Sequence of chain 1.A:
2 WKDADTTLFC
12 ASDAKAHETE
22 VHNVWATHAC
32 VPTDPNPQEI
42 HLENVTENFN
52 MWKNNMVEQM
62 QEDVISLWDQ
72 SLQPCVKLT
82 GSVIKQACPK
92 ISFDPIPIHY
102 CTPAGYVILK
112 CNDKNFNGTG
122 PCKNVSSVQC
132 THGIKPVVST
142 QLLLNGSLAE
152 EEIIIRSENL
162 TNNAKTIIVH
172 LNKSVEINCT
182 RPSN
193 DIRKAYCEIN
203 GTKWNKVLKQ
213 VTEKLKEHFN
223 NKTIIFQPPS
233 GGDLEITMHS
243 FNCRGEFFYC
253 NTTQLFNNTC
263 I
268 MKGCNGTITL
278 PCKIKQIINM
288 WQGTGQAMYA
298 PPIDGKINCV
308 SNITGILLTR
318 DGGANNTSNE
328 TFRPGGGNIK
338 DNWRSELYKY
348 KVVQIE

A protein and the small-molecule ligand that binds it are described below.
Small molecule (SMILES): CC(=O)N[C@@H]1[C@@H](O)[C@H](O)[C@@H](CO)O[C@H]1O

Binding-site contacts:
Ligand atom O5 contacts residue ASN125 of chain 1.A at 2.4 Å (h-bond).
Ligand atom O5 contacts residue ASN113 of chain 1.A at 3.7 Å.
Ligand atom C1 contacts residue ASN113 of chain 1.A at 4.0 Å.
Ligand atom C1 contacts residue ASN125 of chain 1.A at 1.4 Å.
Ligand atom C5 contacts residue ASN125 of chain 1.A at 3.5 Å.
Ligand atom C3 contacts residue ASN125 of chain 1.A at 3.0 Å.
Ligand atom C8 contacts residue HIS42 of chain 1.A at 4.3 Å.
Ligand atom C2 contacts residue ASN125 of chain 1.A at 1.9 Å.
Ligand atom O3 contacts residue ASN125 of chain 1.A at 3.3 Å (h-bond).
Ligand atom C7 contacts residue ASN125 of chain 1.A at 3.7 Å.
Ligand atom C4 contacts residue ASN125 of chain 1.A at 3.5 Å.
Ligand atom N2 contacts residue ASN125 of chain 1.A at 3.0 Å (h-bond).
Ligand atom O7 contacts residue ASN125 of chain 1.A at 3.7 Å.